A small-molecule ligand and the protein it binds are described below.
Small molecule (SMILES): CC(=O)N[C@H]1[C@H](O[C@H]2[C@H](O)[C@@H](NC(C)=O)CO[C@@H]2CO)O[C@H](CO)[C@@H](O)[C@@H]1O

Binding-site contacts:
Ligand atom O7 contacts residue ASN317 of chain 1.B at 3.4 Å (h-bond).
Ligand atom C8 contacts residue LEU568 of chain 1.B at 3.8 Å (hydrophobic).
Ligand atom O5 contacts residue ASN317 of chain 1.B at 2.5 Å (h-bond).
Ligand atom C1 contacts residue GLN566 of chain 1.B at 4.4 Å.
Ligand atom C2 contacts residue ASN317 of chain 1.B at 2.5 Å.
Ligand atom C8 contacts residue ASN317 of chain 1.B at 4.2 Å.
Ligand atom N2 contacts residue LEU568 of chain 1.B at 3.8 Å.
Ligand atom N2 contacts residue ASN317 of chain 1.B at 2.8 Å (h-bond).
Ligand atom C3 contacts residue ASN317 of chain 1.B at 3.8 Å.
Ligand atom C4 contacts residue ASN317 of chain 1.B at 4.3 Å.
Ligand atom C5 contacts residue GLN566 of chain 1.B at 4.4 Å.
Ligand atom C5 contacts residue ASN317 of chain 1.B at 3.7 Å.
Ligand atom C1 contacts residue ASN317 of chain 1.B at 1.5 Å.
Ligand atom C7 contacts residue ASN317 of chain 1.B at 3.2 Å.
Ligand atom C7 contacts residue LEU568 of chain 1.B at 4.4 Å (hydrophobic).

Sequence of chain 1.B:
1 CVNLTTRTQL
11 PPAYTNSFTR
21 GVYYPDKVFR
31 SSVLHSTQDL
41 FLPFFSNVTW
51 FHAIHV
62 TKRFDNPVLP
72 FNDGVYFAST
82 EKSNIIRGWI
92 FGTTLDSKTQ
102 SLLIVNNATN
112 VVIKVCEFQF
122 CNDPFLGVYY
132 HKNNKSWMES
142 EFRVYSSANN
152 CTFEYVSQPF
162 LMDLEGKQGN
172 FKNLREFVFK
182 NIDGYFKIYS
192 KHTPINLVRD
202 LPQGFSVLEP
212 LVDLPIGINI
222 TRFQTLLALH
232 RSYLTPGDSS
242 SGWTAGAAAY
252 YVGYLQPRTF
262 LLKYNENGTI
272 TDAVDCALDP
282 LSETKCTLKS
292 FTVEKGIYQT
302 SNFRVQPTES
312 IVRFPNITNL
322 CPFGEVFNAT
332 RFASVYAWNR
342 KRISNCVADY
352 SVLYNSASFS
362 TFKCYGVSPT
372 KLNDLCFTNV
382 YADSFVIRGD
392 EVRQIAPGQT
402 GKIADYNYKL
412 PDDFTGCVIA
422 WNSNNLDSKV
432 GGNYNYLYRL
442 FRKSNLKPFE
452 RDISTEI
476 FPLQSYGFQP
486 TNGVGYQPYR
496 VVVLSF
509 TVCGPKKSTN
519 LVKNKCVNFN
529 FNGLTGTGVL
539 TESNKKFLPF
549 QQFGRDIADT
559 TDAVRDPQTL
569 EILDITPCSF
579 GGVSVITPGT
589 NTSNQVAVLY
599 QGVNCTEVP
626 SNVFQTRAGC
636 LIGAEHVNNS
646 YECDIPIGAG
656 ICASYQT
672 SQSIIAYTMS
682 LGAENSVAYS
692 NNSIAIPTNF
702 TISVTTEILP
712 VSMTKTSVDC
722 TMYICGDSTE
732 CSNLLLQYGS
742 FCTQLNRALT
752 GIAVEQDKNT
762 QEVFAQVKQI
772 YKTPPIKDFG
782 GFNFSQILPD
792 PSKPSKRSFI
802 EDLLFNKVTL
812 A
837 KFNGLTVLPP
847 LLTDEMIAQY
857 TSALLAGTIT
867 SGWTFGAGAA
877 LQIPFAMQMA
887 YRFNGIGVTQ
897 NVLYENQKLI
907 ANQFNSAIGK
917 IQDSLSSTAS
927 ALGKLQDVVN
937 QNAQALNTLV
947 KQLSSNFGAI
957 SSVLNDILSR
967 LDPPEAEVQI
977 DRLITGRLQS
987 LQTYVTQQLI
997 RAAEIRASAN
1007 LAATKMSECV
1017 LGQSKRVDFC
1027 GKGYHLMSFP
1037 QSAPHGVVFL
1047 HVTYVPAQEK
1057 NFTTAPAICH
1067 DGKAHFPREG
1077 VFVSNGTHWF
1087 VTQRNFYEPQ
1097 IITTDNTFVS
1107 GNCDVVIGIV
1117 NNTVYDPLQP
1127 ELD